A small-molecule ligand and the protein it binds are described below.
Small molecule (SMILES): O=C(O)[C@@](O)(COP(=O)(O)O)[C@H](O)[C@H](O)COP(=O)(O)O

Sequence of chain 1.E:
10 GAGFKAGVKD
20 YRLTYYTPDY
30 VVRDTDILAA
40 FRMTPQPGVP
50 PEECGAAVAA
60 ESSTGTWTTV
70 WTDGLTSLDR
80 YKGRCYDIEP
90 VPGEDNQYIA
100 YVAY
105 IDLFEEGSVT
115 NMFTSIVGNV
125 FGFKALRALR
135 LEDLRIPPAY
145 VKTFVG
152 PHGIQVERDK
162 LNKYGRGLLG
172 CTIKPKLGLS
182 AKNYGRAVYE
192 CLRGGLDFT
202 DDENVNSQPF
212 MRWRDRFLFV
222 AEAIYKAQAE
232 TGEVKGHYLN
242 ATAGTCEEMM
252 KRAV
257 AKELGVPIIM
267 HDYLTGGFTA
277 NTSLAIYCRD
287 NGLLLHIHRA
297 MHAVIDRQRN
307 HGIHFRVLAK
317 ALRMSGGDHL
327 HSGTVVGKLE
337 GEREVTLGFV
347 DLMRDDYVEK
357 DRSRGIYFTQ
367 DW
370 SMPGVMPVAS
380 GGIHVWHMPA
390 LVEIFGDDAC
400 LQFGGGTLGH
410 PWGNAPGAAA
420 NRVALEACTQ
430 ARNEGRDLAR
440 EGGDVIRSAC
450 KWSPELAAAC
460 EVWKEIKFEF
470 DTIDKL

Binding-site contacts:
Ligand atom C2 contacts residue MG1 of chain 1.GB at 2.8 Å.
Ligand atom O3 contacts residue KCX201 of chain 1.M at 2.6 Å (h-bond).
Ligand atom C3 contacts residue MG1 of chain 1.GB at 3.0 Å.
Ligand atom O4 contacts residue GLY380 of chain 1.M at 3.3 Å (h-bond).
Ligand atom O6 contacts residue ASP203 of chain 1.M at 3.1 Å (salt-bridge).
Ligand atom O2 contacts residue KCX201 of chain 1.M at 3.1 Å (h-bond).
Ligand atom O1 contacts residue LYS175 of chain 1.M at 3.2 Å (salt-bridge).
Ligand atom O2P contacts residue GLY381 of chain 1.M at 2.9 Å (h-bond).
Ligand atom O4P contacts residue HIS327 of chain 1.M at 2.8 Å (h-bond).
Ligand atom O4P contacts residue SER379 of chain 1.M at 3.2 Å (h-bond).
Ligand atom O7 contacts residue GLU60 of chain 1.E at 3.3 Å (salt-bridge).
Ligand atom O5P contacts residue ARG295 of chain 1.M at 2.9 Å (salt-bridge).
Ligand atom O2 contacts residue LYS175 of chain 1.M at 3.0 Å (salt-bridge).
Ligand atom O6 contacts residue GLU204 of chain 1.M at 3.2 Å (salt-bridge).
Ligand atom O2P contacts residue TRP66 of chain 1.E at 3.2 Å.
Ligand atom O3P contacts residue THR65 of chain 1.E at 2.5 Å (h-bond).
Ligand atom O2 contacts residue MG1 of chain 1.GB at 2.3 Å.
Ligand atom O3 contacts residue GLU204 of chain 1.M at 2.9 Å (salt-bridge).
Ligand atom O6 contacts residue MG1 of chain 1.GB at 2.2 Å.
Ligand atom P1 contacts residue THR65 of chain 1.E at 3.4 Å.
Ligand atom O2P contacts residue LYS334 of chain 1.M at 2.8 Å (salt-bridge).
Ligand atom O6 contacts residue ASN123 of chain 1.E at 3.1 Å (h-bond).
Ligand atom O5 contacts residue LEU335 of chain 1.M at 3.2 Å.
Ligand atom O2P contacts residue THR65 of chain 1.E at 3.4 Å (h-bond).
Ligand atom O3 contacts residue HIS294 of chain 1.M at 2.9 Å (h-bond).
Ligand atom O6P contacts residue ARG295 of chain 1.M at 2.9 Å (salt-bridge).
Ligand atom O3 contacts residue MG1 of chain 1.GB at 2.2 Å.
Ligand atom O2 contacts residue THR173 of chain 1.M at 2.7 Å (h-bond).
Ligand atom O6 contacts residue LYS177 of chain 1.M at 2.8 Å (salt-bridge).
Ligand atom C contacts residue MG1 of chain 1.GB at 2.9 Å.
Ligand atom O5P contacts residue LEU335 of chain 1.M at 3.4 Å.
Ligand atom C3 contacts residue KCX201 of chain 1.M at 3.1 Å.
Ligand atom O3P contacts residue LYS175 of chain 1.M at 3.4 Å.
Ligand atom C contacts residue LYS175 of chain 1.M at 3.3 Å.
Ligand atom O7 contacts residue LYS334 of chain 1.M at 2.9 Å (salt-bridge).
Ligand atom O2P contacts residue GLY380 of chain 1.M at 3.4 Å.
Ligand atom O4 contacts residue SER379 of chain 1.M at 2.8 Å (h-bond).
Ligand atom O6 contacts residue LYS175 of chain 1.M at 3.2 Å (salt-bridge).
Ligand atom O1P contacts residue GLY403 of chain 1.M at 2.7 Å (h-bond).
Ligand atom O3P contacts residue GLY404 of chain 1.M at 2.8 Å (h-bond).

Sequence of chain 1.M:
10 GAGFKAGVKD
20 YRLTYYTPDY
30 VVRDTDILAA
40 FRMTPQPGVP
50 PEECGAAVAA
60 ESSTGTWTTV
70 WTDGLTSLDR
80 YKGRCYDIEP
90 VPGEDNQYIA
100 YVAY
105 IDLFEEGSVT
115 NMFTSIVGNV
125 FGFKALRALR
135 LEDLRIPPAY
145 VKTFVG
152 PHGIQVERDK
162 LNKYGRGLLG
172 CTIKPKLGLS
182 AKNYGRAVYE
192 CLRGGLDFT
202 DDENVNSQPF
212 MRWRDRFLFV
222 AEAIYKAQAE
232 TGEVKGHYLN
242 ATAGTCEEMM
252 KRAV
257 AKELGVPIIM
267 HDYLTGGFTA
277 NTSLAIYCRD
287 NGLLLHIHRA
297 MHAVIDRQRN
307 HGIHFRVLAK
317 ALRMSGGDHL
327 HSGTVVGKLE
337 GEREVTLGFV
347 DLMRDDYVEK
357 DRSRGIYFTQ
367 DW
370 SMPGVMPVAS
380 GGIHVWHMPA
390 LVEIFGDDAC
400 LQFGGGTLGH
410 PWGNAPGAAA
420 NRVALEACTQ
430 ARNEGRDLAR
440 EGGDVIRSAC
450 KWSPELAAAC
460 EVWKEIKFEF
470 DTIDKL